Binding-site contacts:
Ligand atom C2 contacts residue UPG1 of chain 1.D at 0.0 Å.
Ligand atom C1D contacts residue UPG1 of chain 1.D at 0.0 Å.
Ligand atom O1B contacts residue UPG1 of chain 1.D at 0.3 Å (h-bond).
Ligand atom O5D contacts residue UPG1 of chain 1.D at 0.0 Å (h-bond).
Ligand atom O2B contacts residue ARG213 of chain 1.A at 2.6 Å (salt-bridge).
Ligand atom O2B contacts residue UPG1 of chain 1.D at 0.6 Å (h-bond).
Ligand atom O3' contacts residue UPG1 of chain 1.D at 0.7 Å.
Ligand atom C6' contacts residue UPG1 of chain 1.D at 0.8 Å.
Ligand atom C3' contacts residue UPG1 of chain 1.D at 0.8 Å.
Ligand atom C2D contacts residue UPG1 of chain 1.D at 0.0 Å.
Ligand atom C5D contacts residue UPG1 of chain 1.D at 0.1 Å.
Ligand atom O2A contacts residue UPG1 of chain 1.D at 0.0 Å (h-bond).
Ligand atom C3D contacts residue UPG1 of chain 1.D at 0.0 Å.
Ligand atom O2' contacts residue UPG1 of chain 1.D at 1.5 Å (h-bond).
Ligand atom C4' contacts residue UPG1 of chain 1.D at 0.5 Å.
Ligand atom O6' contacts residue UPG1 of chain 1.D at 1.0 Å (h-bond).
Ligand atom O4' contacts residue UPG1 of chain 1.D at 0.3 Å (h-bond).
Ligand atom C4 contacts residue UPG1 of chain 1.D at 0.0 Å.
Ligand atom O2D contacts residue ASP248 of chain 1.A at 2.8 Å (salt-bridge).
Ligand atom O1A contacts residue UPG1 of chain 1.D at 0.1 Å (h-bond).
Ligand atom O5' contacts residue UPG1 of chain 1.D at 1.8 Å.
Ligand atom O4D contacts residue UPG1 of chain 1.D at 0.0 Å (h-bond).
Ligand atom O3D contacts residue ASP248 of chain 1.A at 2.7 Å (salt-bridge).
Ligand atom O4 contacts residue UPG1 of chain 1.D at 0.0 Å (h-bond).
Ligand atom C1' contacts residue UPG1 of chain 1.D at 1.6 Å.
Ligand atom C5' contacts residue UPG1 of chain 1.D at 0.9 Å.
Ligand atom O4' contacts residue SER121 of chain 1.A at 2.8 Å (h-bond).
Ligand atom C4D contacts residue UPG1 of chain 1.D at 0.0 Å.
Ligand atom C5 contacts residue UPG1 of chain 1.D at 0.0 Å.
Ligand atom PB contacts residue UPG1 of chain 1.D at 0.2 Å.
Ligand atom O3B contacts residue UPG1 of chain 1.D at 1.1 Å (h-bond).
Ligand atom O3A contacts residue UPG1 of chain 1.D at 0.1 Å (h-bond).
Ligand atom N1 contacts residue UPG1 of chain 1.D at 0.0 Å (h-bond).
Ligand atom PA contacts residue UPG1 of chain 1.D at 0.1 Å.
Ligand atom O3D contacts residue UPG1 of chain 1.D at 0.0 Å (h-bond).
Ligand atom C6 contacts residue UPG1 of chain 1.D at 0.0 Å.
Ligand atom C2' contacts residue UPG1 of chain 1.D at 1.5 Å.
Ligand atom O2 contacts residue UPG1 of chain 1.D at 0.0 Å (h-bond).
Ligand atom O2D contacts residue UPG1 of chain 1.D at 0.0 Å (h-bond).
Ligand atom N3 contacts residue UPG1 of chain 1.D at 0.0 Å (h-bond).

Sequence of chain 1.A:
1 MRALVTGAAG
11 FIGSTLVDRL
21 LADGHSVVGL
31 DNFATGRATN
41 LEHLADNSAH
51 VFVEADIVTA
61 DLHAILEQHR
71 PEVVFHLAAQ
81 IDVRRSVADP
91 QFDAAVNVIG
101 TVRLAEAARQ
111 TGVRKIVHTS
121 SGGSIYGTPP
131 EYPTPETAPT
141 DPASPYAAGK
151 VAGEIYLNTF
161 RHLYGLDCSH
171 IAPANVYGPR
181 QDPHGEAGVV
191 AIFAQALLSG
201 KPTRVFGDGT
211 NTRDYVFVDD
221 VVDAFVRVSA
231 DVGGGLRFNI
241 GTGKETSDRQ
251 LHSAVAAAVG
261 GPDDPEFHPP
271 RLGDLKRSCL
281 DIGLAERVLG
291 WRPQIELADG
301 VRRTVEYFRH

The protein below binds the small molecule below.
Small molecule (SMILES): O=c1ccn([C@@H]2O[C@H](CO[P](=O)(O)O[P](=O)(O)O[C@H]3O[C@H](CO)[C@H](O)[C@H](O)[C@H]3O)[C@@H](O)[C@H]2O)c(=O)[nH]1